A small-molecule ligand and the protein it binds are described below.
Small molecule (SMILES): O=C(O)CCC(=O)C(=O)O

Binding-site contacts:
Ligand atom C1 contacts residue PHE107 of chain 1.B at 3.8 Å (hydrophobic).
Ligand atom C1 contacts residue HIS238 of chain 1.B at 3.8 Å.
Ligand atom O3 contacts residue THR116 of chain 1.B at 2.6 Å (h-bond).
Ligand atom C5 contacts residue PHE107 of chain 1.B at 3.8 Å (hydrophobic).
Ligand atom O1 contacts residue TRP148 of chain 1.B at 3.4 Å.
Ligand atom O1 contacts residue PHE232 of chain 1.B at 4.0 Å.
Ligand atom O4 contacts residue ARG251 of chain 1.B at 2.9 Å (salt-bridge).
Ligand atom C4 contacts residue THR116 of chain 1.B at 3.8 Å.
Ligand atom O1 contacts residue ALA255 of chain 1.B at 3.6 Å.
Ligand atom O5 contacts residue HIS119 of chain 1.B at 3.1 Å (h-bond).
Ligand atom O1 contacts residue ARG257 of chain 1.B at 3.9 Å.
Ligand atom O2 contacts residue ARG257 of chain 1.B at 3.1 Å (salt-bridge).
Ligand atom C5 contacts residue ARG251 of chain 1.B at 3.5 Å.
Ligand atom O4 contacts residue PHE107 of chain 1.B at 3.2 Å.
Ligand atom O5 contacts residue HIS238 of chain 1.B at 3.3 Å (h-bond).
Ligand atom O2 contacts residue HIS238 of chain 1.B at 3.1 Å (h-bond).
Ligand atom C2 contacts residue HIS238 of chain 1.B at 3.8 Å.
Ligand atom C5 contacts residue TRP148 of chain 1.B at 3.9 Å (hydrophobic).
Ligand atom O2 contacts residue FE21 of chain 1.H at 2.0 Å.
Ligand atom O4 contacts residue LEU161 of chain 1.B at 3.7 Å.
Ligand atom O5 contacts residue PHE107 of chain 1.B at 4.1 Å.
Ligand atom O1 contacts residue THR146 of chain 1.B at 3.6 Å.
Ligand atom O3 contacts residue ARG251 of chain 1.B at 2.9 Å (salt-bridge).
Ligand atom C4 contacts residue LEU161 of chain 1.B at 3.8 Å (hydrophobic).
Ligand atom C3 contacts residue PHE107 of chain 1.B at 3.8 Å (hydrophobic).
Ligand atom O3 contacts residue LEU161 of chain 1.B at 4.0 Å.
Ligand atom C5 contacts residue THR116 of chain 1.B at 3.6 Å.
Ligand atom C2 contacts residue PHE107 of chain 1.B at 3.6 Å (hydrophobic).
Ligand atom O3 contacts residue LYS109 of chain 1.B at 3.7 Å.
Ligand atom C2 contacts residue FE21 of chain 1.H at 2.9 Å.
Ligand atom C3 contacts residue LEU161 of chain 1.B at 4.0 Å (hydrophobic).
Ligand atom O1 contacts residue PHE107 of chain 1.B at 3.5 Å.
Ligand atom C5 contacts residue LEU161 of chain 1.B at 3.6 Å (hydrophobic).
Ligand atom C3 contacts residue TRP148 of chain 1.B at 3.5 Å (hydrophobic).
Ligand atom O4 contacts residue TRP148 of chain 1.B at 2.9 Å (h-bond).
Ligand atom C1 contacts residue FE21 of chain 1.H at 2.9 Å.
Ligand atom O5 contacts residue FE21 of chain 1.H at 2.3 Å.
Ligand atom C1 contacts residue ARG257 of chain 1.B at 3.8 Å.
Ligand atom O3 contacts residue SER240 of chain 1.B at 3.6 Å.
Ligand atom C4 contacts residue PHE107 of chain 1.B at 3.8 Å (hydrophobic).

Sequence of chain 1.B:
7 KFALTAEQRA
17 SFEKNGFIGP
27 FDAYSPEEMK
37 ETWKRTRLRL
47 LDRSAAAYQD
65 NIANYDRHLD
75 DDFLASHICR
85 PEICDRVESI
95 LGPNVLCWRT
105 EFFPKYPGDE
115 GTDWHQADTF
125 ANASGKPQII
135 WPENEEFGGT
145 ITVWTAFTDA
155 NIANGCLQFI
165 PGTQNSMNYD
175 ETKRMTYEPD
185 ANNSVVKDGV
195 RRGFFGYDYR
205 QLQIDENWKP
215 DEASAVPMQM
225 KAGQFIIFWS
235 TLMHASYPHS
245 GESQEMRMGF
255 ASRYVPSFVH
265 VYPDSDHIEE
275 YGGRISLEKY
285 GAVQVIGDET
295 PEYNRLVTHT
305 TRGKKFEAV